The small molecule below binds the protein below.
Small molecule (SMILES): O=C(O)[C@@H](O)[C@H](O)[C@H](O)COP(=O)(O)O

Binding-site contacts:
Ligand atom C4 contacts residue THR71 of chain 1.A at 3.3 Å.
Ligand atom C3 contacts residue HIS88 of chain 1.A at 3.9 Å.
Ligand atom P contacts residue TYR160 of chain 1.A at 3.6 Å.
Ligand atom C1 contacts residue EDO1 of chain 1.D at 3.5 Å.
Ligand atom C1 contacts residue MN1 of chain 1.B at 3.2 Å.
Ligand atom O1A contacts residue EDO1 of chain 1.D at 3.3 Å (h-bond).
Ligand atom O2P contacts residue HIS88 of chain 1.A at 3.1 Å (h-bond).
Ligand atom C1 contacts residue TYR99 of chain 1.A at 3.5 Å (hydrophobic).
Ligand atom O2 contacts residue ALA150 of chain 1.A at 3.9 Å.
Ligand atom O3 contacts residue HIS88 of chain 1.A at 3.5 Å.
Ligand atom O1 contacts residue GLU97 of chain 1.A at 3.1 Å (salt-bridge).
Ligand atom O1P contacts residue HIS88 of chain 1.A at 3.2 Å (h-bond).
Ligand atom O1A contacts residue TYR152 of chain 1.A at 3.5 Å.
Ligand atom O3P contacts residue TYR160 of chain 1.A at 3.7 Å.
Ligand atom O2P contacts residue GLY87 of chain 1.A at 2.9 Å (h-bond).
Ligand atom O5 contacts residue THR85 of chain 1.A at 3.4 Å.
Ligand atom P contacts residue TYR52 of chain 1.A at 3.9 Å.
Ligand atom P contacts residue HIS88 of chain 1.A at 3.7 Å.
Ligand atom O3P contacts residue TYR52 of chain 1.A at 2.5 Å (h-bond).
Ligand atom C3 contacts residue EDO1 of chain 1.D at 3.9 Å.
Ligand atom O1 contacts residue HIS88 of chain 1.A at 3.1 Å.
Ligand atom O4 contacts residue PHE148 of chain 1.A at 3.5 Å.
Ligand atom O1 contacts residue TYR99 of chain 1.A at 3.2 Å (h-bond).
Ligand atom O2P contacts residue LYS86 of chain 1.A at 3.9 Å.
Ligand atom C1 contacts residue GLU97 of chain 1.A at 3.0 Å.
Ligand atom C1 contacts residue HIS88 of chain 1.A at 3.9 Å.
Ligand atom O2P contacts residue THR85 of chain 1.A at 3.8 Å.
Ligand atom O2P contacts residue TYR160 of chain 1.A at 3.8 Å.
Ligand atom O1 contacts residue HIS136 of chain 1.A at 3.4 Å (h-bond).
Ligand atom O1A contacts residue MN1 of chain 1.B at 3.5 Å.
Ligand atom O4 contacts residue THR71 of chain 1.A at 2.7 Å (h-bond).
Ligand atom O3P contacts residue LYS86 of chain 1.A at 3.8 Å.
Ligand atom C2 contacts residue TYR99 of chain 1.A at 3.4 Å (hydrophobic).
Ligand atom O5 contacts residue TYR52 of chain 1.A at 3.9 Å.
Ligand atom O1A contacts residue GLU97 of chain 1.A at 2.5 Å (salt-bridge).
Ligand atom O1P contacts residue TYR160 of chain 1.A at 2.5 Å (h-bond).
Ligand atom O3 contacts residue EDO1 of chain 1.D at 2.7 Å (h-bond).
Ligand atom O2 contacts residue EDO1 of chain 1.D at 3.7 Å.
Ligand atom C5 contacts residue TYR52 of chain 1.A at 3.7 Å (hydrophobic).
Ligand atom O1 contacts residue MN1 of chain 1.B at 2.1 Å.

Sequence of chain 1.A:
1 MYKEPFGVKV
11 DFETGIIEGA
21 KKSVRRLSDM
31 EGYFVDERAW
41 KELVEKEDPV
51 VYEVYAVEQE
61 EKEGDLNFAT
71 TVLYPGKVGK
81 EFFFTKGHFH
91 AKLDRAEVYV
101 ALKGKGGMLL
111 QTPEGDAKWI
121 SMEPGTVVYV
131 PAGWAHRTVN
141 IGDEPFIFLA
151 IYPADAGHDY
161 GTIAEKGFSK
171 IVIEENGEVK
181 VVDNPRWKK